Sequence of chain 1.E:
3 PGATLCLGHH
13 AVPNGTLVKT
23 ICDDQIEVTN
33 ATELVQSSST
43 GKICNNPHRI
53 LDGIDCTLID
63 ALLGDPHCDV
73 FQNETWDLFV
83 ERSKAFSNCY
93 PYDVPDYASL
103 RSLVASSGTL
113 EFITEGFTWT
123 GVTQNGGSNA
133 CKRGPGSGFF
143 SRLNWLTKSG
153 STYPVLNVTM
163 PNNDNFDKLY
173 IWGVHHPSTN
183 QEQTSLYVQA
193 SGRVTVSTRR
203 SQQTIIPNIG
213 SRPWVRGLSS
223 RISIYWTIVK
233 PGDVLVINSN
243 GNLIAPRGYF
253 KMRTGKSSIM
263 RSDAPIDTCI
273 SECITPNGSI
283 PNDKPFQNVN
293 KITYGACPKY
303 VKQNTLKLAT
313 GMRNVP

Binding-site contacts:
Ligand atom C7 contacts residue ASN279 of chain 1.E at 3.4 Å.
Ligand atom C1 contacts residue VAL291 of chain 1.E at 4.2 Å (hydrophobic).
Ligand atom O7 contacts residue ASN279 of chain 1.E at 3.5 Å (h-bond).
Ligand atom C7 contacts residue VAL291 of chain 1.E at 3.9 Å (hydrophobic).
Ligand atom C4 contacts residue ASN279 of chain 1.E at 4.2 Å.
Ligand atom C1 contacts residue ASN292 of chain 1.E at 4.1 Å.
Ligand atom O5 contacts residue ASN292 of chain 1.E at 4.4 Å.
Ligand atom C8 contacts residue ASN290 of chain 1.E at 4.1 Å.
Ligand atom C3 contacts residue ASN279 of chain 1.E at 3.8 Å.
Ligand atom C8 contacts residue VAL291 of chain 1.E at 3.6 Å (hydrophobic).
Ligand atom C5 contacts residue ASN292 of chain 1.E at 4.4 Å.
Ligand atom C2 contacts residue VAL291 of chain 1.E at 4.1 Å (hydrophobic).
Ligand atom C8 contacts residue SER39 of chain 1.E at 4.3 Å.
Ligand atom N2 contacts residue ASN279 of chain 1.E at 2.9 Å (h-bond).
Ligand atom N2 contacts residue VAL291 of chain 1.E at 3.2 Å (h-bond).
Ligand atom C5 contacts residue ASN279 of chain 1.E at 3.7 Å.
Ligand atom C1 contacts residue ASN279 of chain 1.E at 1.4 Å.
Ligand atom O5 contacts residue ASN279 of chain 1.E at 2.4 Å (h-bond).
Ligand atom C2 contacts residue ASN279 of chain 1.E at 2.5 Å.

A small-molecule ligand and the protein it binds are described below.
Small molecule (SMILES): CC(=O)N[C@@H]1[C@@H](O)[C@H](O)[C@@H](CO)O[C@H]1O